Sequence of chain 8.A:
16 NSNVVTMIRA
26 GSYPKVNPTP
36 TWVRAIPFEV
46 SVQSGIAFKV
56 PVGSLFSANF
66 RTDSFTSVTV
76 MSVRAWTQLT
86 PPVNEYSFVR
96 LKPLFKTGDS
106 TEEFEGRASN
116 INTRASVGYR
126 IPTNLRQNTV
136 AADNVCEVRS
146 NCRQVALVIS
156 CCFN

A protein and the small-molecule ligand that binds it are described below.
Small molecule (SMILES): CO[P](=O)(O)O[C@H]1[C@@H](O)[C@H](n2ccc(=O)[nH]c2=O)O[C@@H]1COP(=O)(O)O

Binding-site contacts:
Ligand atom OP2 contacts residue ARG131 of chain 8.A at 3.7 Å.
Ligand atom C4' contacts residue ARG125 of chain 8.A at 4.4 Å.
Ligand atom C2' contacts residue ARG125 of chain 8.A at 3.6 Å.
Ligand atom C5' contacts residue ARG125 of chain 8.A at 4.1 Å.
Ligand atom C4 contacts residue ARG125 of chain 8.A at 3.5 Å.
Ligand atom OP1 contacts residue ARG131 of chain 8.A at 3.4 Å (salt-bridge).
Ligand atom N3 contacts residue ARG125 of chain 8.A at 3.6 Å (salt-bridge).
Ligand atom N1 contacts residue ARG125 of chain 8.A at 3.7 Å.
Ligand atom C5' contacts residue ARG131 of chain 8.A at 3.2 Å.
Ligand atom C1' contacts residue ARG125 of chain 8.A at 4.2 Å.
Ligand atom C5' contacts residue SER77 of chain 8.A at 4.4 Å.
Ligand atom C6 contacts residue ARG125 of chain 8.A at 3.5 Å.
Ligand atom OP2 contacts residue SER77 of chain 8.A at 4.1 Å.
Ligand atom P contacts residue ARG131 of chain 8.A at 3.5 Å.
Ligand atom O5' contacts residue ARG131 of chain 8.A at 2.6 Å (salt-bridge).
Ligand atom OP3 contacts residue ARG125 of chain 8.A at 2.8 Å.
Ligand atom O2 contacts residue ARG125 of chain 8.A at 3.9 Å.
Ligand atom C5' contacts residue MET76 of chain 8.A at 4.3 Å (hydrophobic).
Ligand atom O5' contacts residue ARG125 of chain 8.A at 3.0 Å (salt-bridge).
Ligand atom C5 contacts residue ARG125 of chain 8.A at 3.5 Å.
Ligand atom OP1 contacts residue ARG125 of chain 8.A at 2.9 Å (salt-bridge).
Ligand atom C3' contacts residue ARG125 of chain 8.A at 3.3 Å.
Ligand atom O3' contacts residue ARG125 of chain 8.A at 4.0 Å.
Ligand atom O4 contacts residue ARG125 of chain 8.A at 3.8 Å.
Ligand atom C2 contacts residue ARG125 of chain 8.A at 3.8 Å.
Ligand atom P contacts residue ARG125 of chain 8.A at 3.7 Å.